This small molecule binds to this protein.
Small molecule (SMILES): CN(CC(=O)O)C(=N)N

Sequence of chain 1.E:
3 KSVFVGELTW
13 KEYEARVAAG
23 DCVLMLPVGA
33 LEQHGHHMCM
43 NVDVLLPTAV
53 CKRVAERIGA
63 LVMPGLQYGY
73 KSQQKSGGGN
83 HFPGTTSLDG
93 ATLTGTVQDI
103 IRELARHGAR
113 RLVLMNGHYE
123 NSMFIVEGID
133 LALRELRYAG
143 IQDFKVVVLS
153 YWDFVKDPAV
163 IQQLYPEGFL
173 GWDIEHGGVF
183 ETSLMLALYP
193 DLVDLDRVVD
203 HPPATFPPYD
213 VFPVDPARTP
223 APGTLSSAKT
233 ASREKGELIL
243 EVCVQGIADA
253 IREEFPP

Binding-site contacts:
Ligand atom N6 contacts residue ASP175 of chain 1.E at 3.1 Å (salt-bridge).
Ligand atom C2 contacts residue SER78 of chain 1.E at 3.2 Å.
Ligand atom C7 contacts residue GLU183 of chain 1.E at 3.4 Å.
Ligand atom C7 contacts residue ZN1 of chain 1.FA at 2.7 Å.
Ligand atom C2 contacts residue ASP175 of chain 1.E at 3.8 Å.
Ligand atom C2 contacts residue TRP174 of chain 1.E at 3.5 Å (hydrophobic).
Ligand atom O9 contacts residue HIS120 of chain 1.E at 3.2 Å.
Ligand atom O8 contacts residue HIS178 of chain 1.E at 2.9 Å (h-bond).
Ligand atom N3 contacts residue HIS178 of chain 1.E at 3.0 Å.
Ligand atom O8 contacts residue ASP45 of chain 1.E at 3.0 Å (salt-bridge).
Ligand atom O8 contacts residue HIS36 of chain 1.E at 3.2 Å (h-bond).
Ligand atom N3 contacts residue ASP175 of chain 1.E at 3.8 Å.
Ligand atom C2 contacts residue TYR121 of chain 1.E at 3.9 Å (hydrophobic).
Ligand atom O8 contacts residue MN1 of chain 1.EA at 2.2 Å.
Ligand atom O8 contacts residue GLU183 of chain 1.E at 3.4 Å (salt-bridge).
Ligand atom C7 contacts residue ASP45 of chain 1.E at 3.4 Å.
Ligand atom C4 contacts residue TRP174 of chain 1.E at 3.4 Å (hydrophobic).
Ligand atom N3 contacts residue SER78 of chain 1.E at 2.4 Å (h-bond).
Ligand atom C7 contacts residue GLY119 of chain 1.E at 3.9 Å.
Ligand atom C7 contacts residue MN1 of chain 1.EA at 2.7 Å.
Ligand atom N6 contacts residue SER78 of chain 1.E at 3.3 Å (h-bond).
Ligand atom C5 contacts residue ZN1 of chain 1.FA at 3.2 Å.
Ligand atom O8 contacts residue ZN1 of chain 1.FA at 2.0 Å.
Ligand atom O9 contacts residue GLY119 of chain 1.E at 3.4 Å (h-bond).
Ligand atom C4 contacts residue GLU177 of chain 1.E at 3.5 Å.
Ligand atom N1 contacts residue TRP174 of chain 1.E at 3.8 Å.
Ligand atom N6 contacts residue TRP174 of chain 1.E at 2.7 Å (h-bond).
Ligand atom C2 contacts residue GLU177 of chain 1.E at 3.4 Å.
Ligand atom O9 contacts residue ASP45 of chain 1.E at 3.3 Å (salt-bridge).
Ligand atom C5 contacts residue GLU177 of chain 1.E at 3.3 Å.
Ligand atom N6 contacts residue TYR121 of chain 1.E at 3.4 Å.
Ligand atom O8 contacts residue GLU34 of chain 1.E at 3.2 Å (salt-bridge).
Ligand atom O9 contacts residue TYR121 of chain 1.E at 3.0 Å (h-bond).
Ligand atom C4 contacts residue TRP154 of chain 1.E at 3.6 Å (hydrophobic).
Ligand atom C5 contacts residue GLU183 of chain 1.E at 3.0 Å.
Ligand atom N3 contacts residue GLU177 of chain 1.E at 3.7 Å.
Ligand atom N1 contacts residue GLU177 of chain 1.E at 3.1 Å (salt-bridge).
Ligand atom O9 contacts residue MN1 of chain 1.EA at 2.6 Å.
Ligand atom O9 contacts residue ZN1 of chain 1.FA at 3.6 Å.
Ligand atom C7 contacts residue HIS178 of chain 1.E at 3.9 Å.